The small molecule below binds the protein below.
Small molecule (SMILES): NCCCC[C@@H](C=O)NC(=O)CN.NCCCC[C@@H](C=O)NC(=O)CNC(=O)[C@H](CCCCN)NC(=O)CNC(=O)[C@H](CCCCN)NC(=O)[C@@H](N)CC(N)=O

Binding-site contacts:
Ligand atom NZ contacts residue ASP100 of chain 1.A at 3.7 Å.
Ligand atom O contacts residue ASN77 of chain 1.A at 3.4 Å (h-bond).
Ligand atom O contacts residue ARG75 of chain 1.A at 3.5 Å.
Ligand atom O contacts residue SER76 of chain 1.A at 2.9 Å (h-bond).
Ligand atom CA contacts residue GLU206 of chain 1.A at 3.5 Å.
Ligand atom CE contacts residue GLU191 of chain 1.A at 3.1 Å.
Ligand atom O contacts residue MET208 of chain 1.A at 3.0 Å (h-bond).
Ligand atom C contacts residue LEU207 of chain 1.A at 3.4 Å (hydrophobic).
Ligand atom CG contacts residue GLN73 of chain 1.A at 3.6 Å.
Ligand atom C contacts residue ASP201 of chain 1.A at 3.2 Å.
Ligand atom NZ contacts residue ARG75 of chain 1.A at 3.6 Å.
Ligand atom O contacts residue ASN77 of chain 1.A at 2.9 Å (h-bond).
Ligand atom NZ contacts residue GLU191 of chain 1.A at 2.6 Å (salt-bridge).
Ligand atom CE contacts residue ASP209 of chain 1.A at 3.6 Å.
Ligand atom CE contacts residue ASP131 of chain 1.A at 3.7 Å.
Ligand atom CE contacts residue GLU206 of chain 1.A at 3.0 Å.
Ligand atom CD contacts residue ASP131 of chain 1.A at 3.5 Å.
Ligand atom CA contacts residue ALA74 of chain 1.A at 3.4 Å (hydrophobic).
Ligand atom CA contacts residue LEU207 of chain 1.A at 3.1 Å (hydrophobic).
Ligand atom OD1 contacts residue LYS186 of chain 1.A at 3.3 Å (salt-bridge).
Ligand atom NZ contacts residue LYS128 of chain 1.A at 2.8 Å (salt-bridge).
Ligand atom C contacts residue GLU206 of chain 1.A at 3.7 Å.
Ligand atom O contacts residue ASP201 of chain 1.A at 3.4 Å (salt-bridge).
Ligand atom NZ contacts residue GLU206 of chain 1.A at 3.4 Å (salt-bridge).
Ligand atom N contacts residue GLU206 of chain 1.A at 3.7 Å.
Ligand atom C contacts residue ASN77 of chain 1.A at 3.6 Å.
Ligand atom NZ contacts residue GLU183 of chain 1.A at 3.3 Å (salt-bridge).
Ligand atom CE contacts residue LYS128 of chain 1.A at 3.3 Å.
Ligand atom CE contacts residue ASP205 of chain 1.A at 3.4 Å.
Ligand atom NZ contacts residue ASP131 of chain 1.A at 2.7 Å (salt-bridge).
Ligand atom N contacts residue GLU206 of chain 1.A at 3.0 Å (salt-bridge).
Ligand atom CB contacts residue ILE156 of chain 1.A at 3.7 Å (hydrophobic).
Ligand atom N contacts residue LEU207 of chain 1.A at 2.9 Å (h-bond).
Ligand atom NZ contacts residue ASP211 of chain 1.A at 2.5 Å (salt-bridge).
Ligand atom CB contacts residue GLU206 of chain 1.A at 3.3 Å.
Ligand atom CD contacts residue GLU191 of chain 1.A at 3.6 Å.
Ligand atom C contacts residue ILE156 of chain 1.A at 3.5 Å (hydrophobic).
Ligand atom C contacts residue ALA74 of chain 1.A at 3.6 Å (hydrophobic).
Ligand atom NZ contacts residue ASP209 of chain 1.A at 3.2 Å (salt-bridge).
Ligand atom NZ contacts residue ASP205 of chain 1.A at 3.2 Å (salt-bridge).

Sequence of chain 1.A:
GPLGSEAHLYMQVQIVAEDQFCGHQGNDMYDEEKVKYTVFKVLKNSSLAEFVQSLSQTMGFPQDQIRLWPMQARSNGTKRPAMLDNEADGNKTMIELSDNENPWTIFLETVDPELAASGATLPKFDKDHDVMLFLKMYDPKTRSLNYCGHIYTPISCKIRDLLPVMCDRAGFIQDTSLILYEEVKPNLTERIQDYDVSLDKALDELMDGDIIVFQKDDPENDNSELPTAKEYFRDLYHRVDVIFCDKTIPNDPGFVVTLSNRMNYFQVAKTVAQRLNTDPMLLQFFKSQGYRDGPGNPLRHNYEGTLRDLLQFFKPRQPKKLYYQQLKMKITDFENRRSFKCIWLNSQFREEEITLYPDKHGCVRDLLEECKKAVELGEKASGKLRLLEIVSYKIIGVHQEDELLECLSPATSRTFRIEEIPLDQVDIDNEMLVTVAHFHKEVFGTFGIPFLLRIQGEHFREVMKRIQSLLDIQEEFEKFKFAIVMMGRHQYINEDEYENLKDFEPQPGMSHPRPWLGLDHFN